Binding-site contacts:
Ligand atom C20 contacts residue CYS127 of chain 1.A at 3.4 Å (hydrophobic).
Ligand atom C5 contacts residue GLU94 of chain 1.A at 3.7 Å.
Ligand atom N4 contacts residue CYS127 of chain 1.A at 2.9 Å (h-bond).
Ligand atom C11 contacts residue VAL57 of chain 1.A at 3.5 Å (hydrophobic).
Ligand atom C2 contacts residue LEU101 of chain 1.A at 3.6 Å (hydrophobic).
Ligand atom C contacts residue ILE202 of chain 1.A at 3.8 Å (hydrophobic).
Ligand atom C20 contacts residue GLU125 of chain 1.A at 3.3 Å.
Ligand atom O contacts residue CYS203 of chain 1.A at 3.2 Å.
Ligand atom C21 contacts residue CYS128 of chain 1.A at 3.8 Å (hydrophobic).
Ligand atom C20 contacts residue LEU193 of chain 1.A at 3.8 Å (hydrophobic).
Ligand atom C22 contacts residue LEU49 of chain 1.A at 3.4 Å (hydrophobic).
Ligand atom C13 contacts residue LEU193 of chain 1.A at 3.7 Å (hydrophobic).
Ligand atom C20 contacts residue ALA75 of chain 1.A at 3.7 Å (hydrophobic).
Ligand atom C9 contacts residue PHE205 of chain 1.A at 3.8 Å (hydrophobic).
Ligand atom C21 contacts residue CYS127 of chain 1.A at 3.7 Å (hydrophobic).
Ligand atom C15 contacts residue LEU49 of chain 1.A at 3.8 Å (hydrophobic).
Ligand atom C20 contacts residue TYR126 of chain 1.A at 3.8 Å (hydrophobic).
Ligand atom C17 contacts residue GLY130 of chain 1.A at 3.8 Å.
Ligand atom N4 contacts residue TYR126 of chain 1.A at 3.7 Å.
Ligand atom C14 contacts residue LEU49 of chain 1.A at 3.8 Å (hydrophobic).
Ligand atom C6 contacts residue ASP204 of chain 1.A at 3.4 Å.
Ligand atom N1 contacts residue ASP204 of chain 1.A at 3.8 Å.
Ligand atom C8 contacts residue ASP204 of chain 1.A at 3.8 Å.
Ligand atom C21 contacts residue TYR126 of chain 1.A at 3.5 Å (hydrophobic).
Ligand atom O1 contacts residue VAL57 of chain 1.A at 3.6 Å.
Ligand atom O contacts residue VAL108 of chain 1.A at 3.5 Å.
Ligand atom C12 contacts residue THR124 of chain 1.A at 3.5 Å.
Ligand atom N2 contacts residue ASP204 of chain 1.A at 3.6 Å.
Ligand atom N3 contacts residue ASP204 of chain 1.A at 3.6 Å.
Ligand atom N5 contacts residue ALA75 of chain 1.A at 3.6 Å.
Ligand atom O1 contacts residue PHE205 of chain 1.A at 3.8 Å.
Ligand atom O2 contacts residue GLY130 of chain 1.A at 3.7 Å.
Ligand atom C10 contacts residue VAL57 of chain 1.A at 3.8 Å (hydrophobic).
Ligand atom N1 contacts residue GLU94 of chain 1.A at 3.6 Å.
Ligand atom C19 contacts residue CYS127 of chain 1.A at 3.8 Å (hydrophobic).
Ligand atom N3 contacts residue LYS77 of chain 1.A at 3.7 Å.
Ligand atom C18 contacts residue CYS127 of chain 1.A at 3.1 Å (hydrophobic).
Ligand atom O contacts residue ASP204 of chain 1.A at 2.8 Å (salt-bridge).
Ligand atom N5 contacts residue LEU193 of chain 1.A at 3.5 Å.
Ligand atom C4 contacts residue LEU98 of chain 1.A at 3.8 Å (hydrophobic).

A small-molecule ligand and the protein it binds are described below.
Small molecule (SMILES): COc1cc2ncnc(Oc3ccc(NC(=O)Cn4cc(C(C)C)nn4)cc3)c2cc1OC

Sequence of chain 1.A:
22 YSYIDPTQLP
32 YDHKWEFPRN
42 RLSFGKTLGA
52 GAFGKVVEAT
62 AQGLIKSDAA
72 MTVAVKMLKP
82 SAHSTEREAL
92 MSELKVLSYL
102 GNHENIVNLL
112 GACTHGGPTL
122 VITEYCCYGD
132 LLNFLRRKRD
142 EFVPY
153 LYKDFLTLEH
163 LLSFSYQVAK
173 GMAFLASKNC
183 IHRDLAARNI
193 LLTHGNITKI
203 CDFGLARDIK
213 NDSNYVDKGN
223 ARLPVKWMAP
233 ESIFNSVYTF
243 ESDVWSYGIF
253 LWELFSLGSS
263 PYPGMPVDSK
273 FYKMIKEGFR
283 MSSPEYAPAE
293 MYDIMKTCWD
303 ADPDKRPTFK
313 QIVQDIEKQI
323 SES